Binding-site contacts:
Ligand atom C9 contacts residue ARG121 of chain 1.A at 4.0 Å.
Ligand atom O12 contacts residue LEU114 of chain 1.A at 3.5 Å (h-bond).
Ligand atom O12 contacts residue GLU80 of chain 1.A at 2.6 Å (salt-bridge).
Ligand atom C10 contacts residue LEU76 of chain 1.A at 4.2 Å (hydrophobic).
Ligand atom C15 contacts residue THR74 of chain 1.A at 3.2 Å.
Ligand atom C2 contacts residue PHE131 of chain 1.A at 4.0 Å (hydrophobic).
Ligand atom C1 contacts residue MET115 of chain 1.A at 3.8 Å (hydrophobic).
Ligand atom C7 contacts residue PHE131 of chain 1.A at 3.7 Å (hydrophobic).
Ligand atom C11 contacts residue LEU73 of chain 1.A at 3.6 Å (hydrophobic).
Ligand atom C15 contacts residue LEU252 of chain 1.A at 3.8 Å (hydrophobic).
Ligand atom C17 contacts residue ALA77 of chain 1.A at 3.6 Å (hydrophobic).
Ligand atom C18 contacts residue ALA77 of chain 1.A at 3.8 Å (hydrophobic).
Ligand atom C14 contacts residue THR74 of chain 1.A at 3.9 Å.
Ligand atom C21 contacts residue MET148 of chain 1.A at 4.1 Å (hydrophobic).
Ligand atom O26 contacts residue GLY248 of chain 1.A at 2.6 Å (h-bond).
Ligand atom C23 contacts residue HIS251 of chain 1.A at 3.6 Å.
Ligand atom C11 contacts residue ALA77 of chain 1.A at 3.8 Å (hydrophobic).
Ligand atom O26 contacts residue HIS251 of chain 1.A at 4.0 Å.
Ligand atom I19 contacts residue VAL260 of chain 1.A at 4.0 Å.
Ligand atom C23 contacts residue ILE151 of chain 1.A at 3.5 Å (hydrophobic).
Ligand atom C1 contacts residue LEU118 of chain 1.A at 3.9 Å (hydrophobic).
Ligand atom C22 contacts residue MET148 of chain 1.A at 3.8 Å (hydrophobic).
Ligand atom O5 contacts residue PHE131 of chain 1.A at 4.0 Å.
Ligand atom C8 contacts residue LEU114 of chain 1.A at 4.0 Å (hydrophobic).
Ligand atom C9 contacts residue GLU80 of chain 1.A at 3.2 Å.
Ligand atom O26 contacts residue LEU252 of chain 1.A at 3.3 Å.
Ligand atom C11 contacts residue PHE131 of chain 1.A at 3.9 Å (hydrophobic).
Ligand atom C6 contacts residue PHE131 of chain 1.A at 3.8 Å (hydrophobic).
Ligand atom C10 contacts residue ALA77 of chain 1.A at 4.1 Å (hydrophobic).
Ligand atom C22 contacts residue ILE151 of chain 1.A at 3.5 Å (hydrophobic).
Ligand atom C6 contacts residue LEU73 of chain 1.A at 4.1 Å (hydrophobic).
Ligand atom C14 contacts residue LEU73 of chain 1.A at 3.9 Å (hydrophobic).
Ligand atom C16 contacts residue LEU252 of chain 1.A at 3.9 Å (hydrophobic).
Ligand atom C16 contacts residue ALA77 of chain 1.A at 3.9 Å (hydrophobic).
Ligand atom O12 contacts residue ARG121 of chain 1.A at 3.2 Å (salt-bridge).
Ligand atom C4 contacts residue LEU73 of chain 1.A at 4.0 Å (hydrophobic).
Ligand atom O5 contacts residue LEU73 of chain 1.A at 3.4 Å.
Ligand atom C24 contacts residue GLY248 of chain 1.A at 4.0 Å.
Ligand atom C10 contacts residue GLU80 of chain 1.A at 3.0 Å.
Ligand atom C17 contacts residue TRP110 of chain 1.A at 4.1 Å (hydrophobic).

Sequence of chain 1.A:
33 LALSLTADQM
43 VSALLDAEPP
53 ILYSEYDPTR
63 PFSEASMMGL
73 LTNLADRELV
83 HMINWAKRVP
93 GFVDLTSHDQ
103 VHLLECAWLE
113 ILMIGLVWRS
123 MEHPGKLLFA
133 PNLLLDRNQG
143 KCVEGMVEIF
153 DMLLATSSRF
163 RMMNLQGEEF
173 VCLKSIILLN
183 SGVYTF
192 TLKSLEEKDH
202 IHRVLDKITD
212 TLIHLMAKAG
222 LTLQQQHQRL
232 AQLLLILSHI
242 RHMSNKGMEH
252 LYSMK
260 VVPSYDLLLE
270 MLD

A small-molecule ligand and the protein it binds are described below.
Small molecule (SMILES): CC1=C(c2cccc(O)c2)[C@H](c2ccc(I)cc2)Oc2ccc(O)cc21